The small molecule below binds the protein below.
Small molecule (SMILES): CC(=O)N[C@H]1[C@H](O[C@H]2[C@H](O)[C@@H](NC(C)=O)CO[C@@H]2CO)O[C@H](CO)[C@@H](O)[C@@H]1O

Binding-site contacts:
Ligand atom C5 contacts residue PHE1103 of chain 1.C at 4.5 Å (hydrophobic).
Ligand atom O4 contacts residue HIS1101 of chain 1.C at 4.2 Å.
Ligand atom O5 contacts residue PHE1103 of chain 1.C at 4.1 Å.
Ligand atom C8 contacts residue ASN1098 of chain 1.C at 3.6 Å.
Ligand atom C5 contacts residue HIS1101 of chain 1.C at 3.8 Å.
Ligand atom C6 contacts residue HIS1101 of chain 1.C at 4.4 Å.
Ligand atom O5 contacts residue ASN1098 of chain 1.C at 2.4 Å (h-bond).
Ligand atom O7 contacts residue ASN1098 of chain 1.C at 2.9 Å (h-bond).
Ligand atom C4 contacts residue ASN1098 of chain 1.C at 4.2 Å.
Ligand atom C5 contacts residue ASN1098 of chain 1.C at 3.7 Å.
Ligand atom N2 contacts residue THR1100 of chain 1.C at 4.5 Å.
Ligand atom C6 contacts residue PHE1103 of chain 1.C at 3.8 Å (hydrophobic).
Ligand atom C2 contacts residue ASN1098 of chain 1.C at 2.5 Å.
Ligand atom N2 contacts residue ASN1098 of chain 1.C at 2.9 Å (h-bond).
Ligand atom C4 contacts residue HIS1101 of chain 1.C at 4.5 Å.
Ligand atom C7 contacts residue ASN1098 of chain 1.C at 3.1 Å.
Ligand atom C1 contacts residue HIS1101 of chain 1.C at 4.4 Å.
Ligand atom O5 contacts residue HIS1101 of chain 1.C at 4.4 Å.
Ligand atom C3 contacts residue ASN1098 of chain 1.C at 3.8 Å.
Ligand atom C1 contacts residue ASN1098 of chain 1.C at 1.4 Å.

Sequence of chain 1.C:
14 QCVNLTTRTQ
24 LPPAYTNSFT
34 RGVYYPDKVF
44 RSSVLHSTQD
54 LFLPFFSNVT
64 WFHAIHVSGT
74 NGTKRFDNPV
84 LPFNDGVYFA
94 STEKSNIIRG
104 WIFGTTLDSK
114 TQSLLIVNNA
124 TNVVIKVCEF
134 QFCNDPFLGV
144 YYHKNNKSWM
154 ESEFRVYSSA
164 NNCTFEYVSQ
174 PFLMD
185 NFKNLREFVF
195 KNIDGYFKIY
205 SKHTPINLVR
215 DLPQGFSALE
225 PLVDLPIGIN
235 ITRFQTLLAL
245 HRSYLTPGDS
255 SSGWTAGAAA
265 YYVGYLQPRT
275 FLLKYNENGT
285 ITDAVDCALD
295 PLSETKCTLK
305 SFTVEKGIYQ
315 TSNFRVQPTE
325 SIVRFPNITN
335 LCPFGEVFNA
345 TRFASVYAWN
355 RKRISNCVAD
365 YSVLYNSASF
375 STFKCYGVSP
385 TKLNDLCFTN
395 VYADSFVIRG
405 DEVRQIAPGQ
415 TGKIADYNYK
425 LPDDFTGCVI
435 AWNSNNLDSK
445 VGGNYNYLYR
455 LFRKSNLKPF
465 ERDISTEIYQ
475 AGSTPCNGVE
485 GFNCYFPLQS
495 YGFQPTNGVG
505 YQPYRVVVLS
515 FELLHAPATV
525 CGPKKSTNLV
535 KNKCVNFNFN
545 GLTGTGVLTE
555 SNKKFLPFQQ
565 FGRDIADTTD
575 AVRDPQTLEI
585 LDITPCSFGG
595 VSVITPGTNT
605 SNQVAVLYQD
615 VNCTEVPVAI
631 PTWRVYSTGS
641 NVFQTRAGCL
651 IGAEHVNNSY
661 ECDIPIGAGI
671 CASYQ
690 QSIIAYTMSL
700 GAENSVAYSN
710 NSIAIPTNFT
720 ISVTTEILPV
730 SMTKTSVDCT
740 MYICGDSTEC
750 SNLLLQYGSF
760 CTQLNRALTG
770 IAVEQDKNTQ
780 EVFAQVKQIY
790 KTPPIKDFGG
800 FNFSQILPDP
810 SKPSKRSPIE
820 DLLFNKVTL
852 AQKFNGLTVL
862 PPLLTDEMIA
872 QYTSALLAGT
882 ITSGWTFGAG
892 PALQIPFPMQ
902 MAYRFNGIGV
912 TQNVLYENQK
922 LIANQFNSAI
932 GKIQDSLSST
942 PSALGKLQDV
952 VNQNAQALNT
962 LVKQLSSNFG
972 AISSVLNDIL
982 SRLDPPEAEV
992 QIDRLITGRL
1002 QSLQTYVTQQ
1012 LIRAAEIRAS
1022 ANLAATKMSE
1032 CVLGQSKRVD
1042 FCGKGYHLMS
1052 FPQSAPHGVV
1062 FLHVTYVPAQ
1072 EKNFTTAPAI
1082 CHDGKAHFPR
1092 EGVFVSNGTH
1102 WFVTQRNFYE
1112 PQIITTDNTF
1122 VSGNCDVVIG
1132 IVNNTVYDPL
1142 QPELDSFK